Binding-site contacts:
Ligand atom O2B contacts residue SER177 of chain 1.E at 3.5 Å (h-bond).
Ligand atom C5' contacts residue MG1 of chain 1.T at 3.8 Å.
Ligand atom C1' contacts residue TYR265 of chain 1.E at 3.6 Å (hydrophobic).
Ligand atom O2B contacts residue ARG180 of chain 1.E at 3.0 Å (salt-bridge).
Ligand atom PB contacts residue SER177 of chain 1.E at 3.6 Å.
Ligand atom O1B contacts residue GLY176 of chain 1.E at 3.4 Å.
Ligand atom O2G contacts residue ARG146 of chain 1.E at 3.4 Å (salt-bridge).
Ligand atom C4 contacts residue DT6 of chain 1.G at 3.5 Å.
Ligand atom O1G contacts residue GLY186 of chain 1.E at 3.0 Å (h-bond).
Ligand atom O1B contacts residue MG1 of chain 1.T at 2.2 Å.
Ligand atom C5' contacts residue ASP189 of chain 1.E at 3.3 Å.
Ligand atom O4' contacts residue DT6 of chain 1.G at 3.2 Å.
Ligand atom PB contacts residue MG1 of chain 1.T at 3.2 Å.
Ligand atom C4 contacts residue ALA270 of chain 1.E at 3.6 Å (hydrophobic).
Ligand atom O3A contacts residue MG1 of chain 1.T at 3.5 Å.
Ligand atom O1A contacts residue MG1 of chain 1.T at 1.9 Å.
Ligand atom C5M contacts residue DT6 of chain 1.G at 3.7 Å.
Ligand atom O1B contacts residue ASP189 of chain 1.E at 3.0 Å (salt-bridge).
Ligand atom O1G contacts residue SER177 of chain 1.E at 2.7 Å (h-bond).
Ligand atom N1 contacts residue DT6 of chain 1.G at 3.7 Å.
Ligand atom C4' contacts residue PHE266 of chain 1.E at 3.4 Å (hydrophobic).
Ligand atom C2' contacts residue TYR265 of chain 1.E at 3.3 Å (hydrophobic).
Ligand atom O1B contacts residue SER177 of chain 1.E at 2.8 Å (h-bond).
Ligand atom C2' contacts residue ASN273 of chain 1.E at 3.5 Å.
Ligand atom PA contacts residue MG1 of chain 1.T at 3.1 Å.
Ligand atom O1A contacts residue ASP189 of chain 1.E at 3.2 Å (salt-bridge).
Ligand atom C6 contacts residue DT6 of chain 1.G at 3.5 Å.
Ligand atom O5' contacts residue DT6 of chain 1.G at 3.4 Å.
Ligand atom C5 contacts residue ALA270 of chain 1.E at 3.7 Å (hydrophobic).
Ligand atom C3' contacts residue PHE266 of chain 1.E at 3.6 Å (hydrophobic).
Ligand atom O3G contacts residue ASP187 of chain 1.E at 2.7 Å (salt-bridge).
Ligand atom O2 contacts residue TYR265 of chain 1.E at 3.2 Å.
Ligand atom PG contacts residue MG1 of chain 1.T at 3.6 Å.
Ligand atom O1A contacts residue ASP187 of chain 1.E at 2.9 Å (salt-bridge).
Ligand atom O2 contacts residue ASN273 of chain 1.E at 3.2 Å (h-bond).
Ligand atom O4 contacts residue DT6 of chain 1.G at 3.0 Å.
Ligand atom N3 contacts residue DT6 of chain 1.G at 3.7 Å.
Ligand atom O1G contacts residue ARG146 of chain 1.E at 3.0 Å (salt-bridge).
Ligand atom O3G contacts residue MG1 of chain 1.T at 2.5 Å.
Ligand atom C2' contacts residue GLY268 of chain 1.E at 3.4 Å.

Sequence of chain 1.E:
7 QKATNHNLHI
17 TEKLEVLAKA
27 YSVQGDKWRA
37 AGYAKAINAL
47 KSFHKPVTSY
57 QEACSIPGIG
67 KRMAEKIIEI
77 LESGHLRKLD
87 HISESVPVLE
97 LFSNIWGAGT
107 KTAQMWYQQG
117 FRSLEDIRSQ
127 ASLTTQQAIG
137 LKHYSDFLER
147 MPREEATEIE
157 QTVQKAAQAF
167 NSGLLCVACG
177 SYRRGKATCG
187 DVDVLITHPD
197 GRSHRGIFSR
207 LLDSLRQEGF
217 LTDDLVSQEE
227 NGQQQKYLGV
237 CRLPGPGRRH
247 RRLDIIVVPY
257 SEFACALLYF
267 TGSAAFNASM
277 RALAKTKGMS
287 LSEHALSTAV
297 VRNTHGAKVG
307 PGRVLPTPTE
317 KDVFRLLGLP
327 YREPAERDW

This protein binds this small molecule.
Small molecule (SMILES): Cc1cn([C@H]2CC[C@@H](CO[P](=O)(O)O[P](=O)(O)OP(=O)(O)O)O2)c(=O)[nH]c1=O